Binding-site contacts:
Ligand atom C3 contacts residue PRO174 of chain 56.A at 3.7 Å (hydrophobic).
Ligand atom C4 contacts residue TYR152 of chain 56.A at 3.7 Å (hydrophobic).
Ligand atom C2C contacts residue VAL188 of chain 56.A at 2.8 Å (hydrophobic).
Ligand atom O1 contacts residue ALA24 of chain 56.C at 3.4 Å.
Ligand atom C5C contacts residue TYR128 of chain 56.A at 3.7 Å (hydrophobic).
Ligand atom N2 contacts residue PHE186 of chain 56.A at 4.0 Å.
Ligand atom C5 contacts residue TYR152 of chain 56.A at 3.6 Å (hydrophobic).
Ligand atom C3C contacts residue TYR128 of chain 56.A at 3.6 Å (hydrophobic).
Ligand atom O1A contacts residue VAL122 of chain 56.A at 4.0 Å.
Ligand atom C31 contacts residue VAL176 of chain 56.A at 3.3 Å (hydrophobic).
Ligand atom CM1 contacts residue CYS199 of chain 56.A at 3.8 Å (hydrophobic).
Ligand atom C7C contacts residue TYR128 of chain 56.A at 3.5 Å (hydrophobic).
Ligand atom C31 contacts residue SER175 of chain 56.A at 3.5 Å.
Ligand atom C4C contacts residue TYR152 of chain 56.A at 3.9 Å (hydrophobic).
Ligand atom N2 contacts residue ALA24 of chain 56.C at 3.1 Å.
Ligand atom CL1 contacts residue ILE104 of chain 56.A at 3.6 Å.
Ligand atom O1 contacts residue VAL188 of chain 56.A at 3.8 Å.
Ligand atom N3A contacts residue ASN219 of chain 56.A at 3.4 Å (h-bond).
Ligand atom C2B contacts residue TYR197 of chain 56.A at 3.3 Å (hydrophobic).
Ligand atom C5A contacts residue VAL122 of chain 56.A at 3.9 Å (hydrophobic).
Ligand atom C31 contacts residue PRO174 of chain 56.A at 3.3 Å (hydrophobic).
Ligand atom N2 contacts residue PRO174 of chain 56.A at 3.7 Å.
Ligand atom O1 contacts residue PHE186 of chain 56.A at 3.8 Å.
Ligand atom C1C contacts residue TYR152 of chain 56.A at 3.9 Å (hydrophobic).
Ligand atom O1 contacts residue TYR152 of chain 56.A at 3.9 Å.
Ligand atom C31 contacts residue ALA150 of chain 56.A at 3.5 Å (hydrophobic).
Ligand atom C3 contacts residue PHE186 of chain 56.A at 3.9 Å (hydrophobic).
Ligand atom C4 contacts residue PHE186 of chain 56.A at 3.7 Å (hydrophobic).
Ligand atom C3B contacts residue TYR197 of chain 56.A at 3.3 Å (hydrophobic).
Ligand atom C5 contacts residue PHE186 of chain 56.A at 3.7 Å (hydrophobic).
Ligand atom O1B contacts residue MET221 of chain 56.A at 3.8 Å.
Ligand atom CL1 contacts residue ASN105 of chain 56.A at 3.3 Å.
Ligand atom C4B contacts residue LEU106 of chain 56.A at 3.7 Å (hydrophobic).
Ligand atom C5A contacts residue CYS199 of chain 56.A at 3.9 Å (hydrophobic).
Ligand atom C5C contacts residue ILE104 of chain 56.A at 4.0 Å (hydrophobic).
Ligand atom C3B contacts residue LEU106 of chain 56.A at 3.8 Å (hydrophobic).
Ligand atom C3C contacts residue VAL188 of chain 56.A at 3.3 Å (hydrophobic).
Ligand atom C6C contacts residue VAL191 of chain 56.A at 3.3 Å (hydrophobic).
Ligand atom CL1 contacts residue MET221 of chain 56.A at 3.8 Å.
Ligand atom C4A contacts residue ASN198 of chain 56.A at 3.9 Å.

Sequence of chain 56.C:
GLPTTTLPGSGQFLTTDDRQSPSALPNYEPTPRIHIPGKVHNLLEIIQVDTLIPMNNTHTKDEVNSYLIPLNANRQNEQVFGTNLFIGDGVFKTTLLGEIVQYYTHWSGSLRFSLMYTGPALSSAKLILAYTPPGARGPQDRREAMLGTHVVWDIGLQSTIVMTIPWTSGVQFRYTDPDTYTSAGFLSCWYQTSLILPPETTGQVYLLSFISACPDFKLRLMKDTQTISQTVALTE

The protein below binds the small molecule below.
Small molecule (SMILES): Cc1cc(CCCCCCCOc2ccc(C3=N[C@@H](C)CO3)cc2Cl)on1

Sequence of chain 57.C:
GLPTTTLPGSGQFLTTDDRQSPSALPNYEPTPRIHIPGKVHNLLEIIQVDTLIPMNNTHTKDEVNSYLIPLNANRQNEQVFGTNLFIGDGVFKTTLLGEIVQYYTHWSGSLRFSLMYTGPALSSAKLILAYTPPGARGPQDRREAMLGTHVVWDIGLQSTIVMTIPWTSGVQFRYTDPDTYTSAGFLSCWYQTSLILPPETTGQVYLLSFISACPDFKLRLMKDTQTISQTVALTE

Sequence of chain 56.A:
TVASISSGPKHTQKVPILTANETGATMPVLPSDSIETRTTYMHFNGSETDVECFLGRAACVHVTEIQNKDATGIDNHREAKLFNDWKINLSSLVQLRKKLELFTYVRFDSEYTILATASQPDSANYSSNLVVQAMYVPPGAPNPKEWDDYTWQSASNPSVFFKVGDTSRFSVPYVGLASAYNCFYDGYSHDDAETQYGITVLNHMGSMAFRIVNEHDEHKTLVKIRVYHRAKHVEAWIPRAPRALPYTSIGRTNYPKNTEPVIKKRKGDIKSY